Sequence of chain 15.C:
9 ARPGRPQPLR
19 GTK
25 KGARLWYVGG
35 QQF

Sequence of chain 15.A:
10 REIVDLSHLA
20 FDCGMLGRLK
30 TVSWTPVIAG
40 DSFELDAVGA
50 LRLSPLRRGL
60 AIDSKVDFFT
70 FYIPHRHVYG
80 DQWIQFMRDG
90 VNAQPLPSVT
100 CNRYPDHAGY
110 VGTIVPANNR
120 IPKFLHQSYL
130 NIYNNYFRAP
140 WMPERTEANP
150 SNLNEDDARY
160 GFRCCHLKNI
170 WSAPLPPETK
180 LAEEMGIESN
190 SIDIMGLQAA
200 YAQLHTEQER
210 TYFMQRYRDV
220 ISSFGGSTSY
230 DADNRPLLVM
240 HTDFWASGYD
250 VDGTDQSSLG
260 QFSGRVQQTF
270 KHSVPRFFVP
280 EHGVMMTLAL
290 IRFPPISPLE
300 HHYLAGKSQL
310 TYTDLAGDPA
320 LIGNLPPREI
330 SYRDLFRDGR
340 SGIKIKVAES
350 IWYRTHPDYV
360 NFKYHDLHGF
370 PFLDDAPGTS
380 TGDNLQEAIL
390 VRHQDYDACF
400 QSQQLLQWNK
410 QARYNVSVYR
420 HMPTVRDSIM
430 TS

Binding-site contacts:
Ligand atom O3' contacts residue DC1 of chain 15.E at 3.3 Å.
Ligand atom N1 contacts residue ARG425 of chain 11.A at 3.6 Å (salt-bridge).
Ligand atom OP2 contacts residue ARG425 of chain 11.A at 3.8 Å.
Ligand atom C1' contacts residue DC1 of chain 15.E at 3.6 Å.
Ligand atom OP2 contacts residue THR423 of chain 11.A at 2.9 Å.
Ligand atom O3' contacts residue THR423 of chain 11.A at 3.8 Å.
Ligand atom C2' contacts residue DC1 of chain 15.E at 2.2 Å.
Ligand atom OP2 contacts residue DC1 of chain 15.H at 2.0 Å.
Ligand atom N1 contacts residue GLU208 of chain 15.A at 1.5 Å (salt-bridge).
Ligand atom C6 contacts residue GLU208 of chain 15.A at 2.6 Å.
Ligand atom C5' contacts residue DC1 of chain 15.H at 2.3 Å.
Ligand atom N3 contacts residue ARG425 of chain 11.A at 3.1 Å (salt-bridge).
Ligand atom N6 contacts residue GLU208 of chain 15.A at 3.4 Å (salt-bridge).
Ligand atom C3' contacts residue DC1 of chain 15.E at 2.9 Å.
Ligand atom C4 contacts residue ARG425 of chain 11.A at 3.6 Å.
Ligand atom O5' contacts residue ARG28 of chain 15.C at 3.4 Å.
Ligand atom C4 contacts residue GLU208 of chain 15.A at 3.4 Å.
Ligand atom O5' contacts residue TYR31 of chain 15.C at 3.4 Å (h-bond).
Ligand atom C2 contacts residue PHE212 of chain 15.A at 3.8 Å (hydrophobic).
Ligand atom N3 contacts residue PHE212 of chain 15.A at 2.9 Å.
Ligand atom O3' contacts residue ARG425 of chain 11.A at 3.8 Å.
Ligand atom OP1 contacts residue ARG28 of chain 15.C at 3.2 Å (salt-bridge).
Ligand atom O3' contacts residue ARG28 of chain 15.C at 3.5 Å (salt-bridge).
Ligand atom C1' contacts residue PHE212 of chain 15.A at 3.5 Å (hydrophobic).
Ligand atom C2 contacts residue GLU208 of chain 15.A at 1.6 Å.
Ligand atom C5' contacts residue ARG28 of chain 15.C at 3.1 Å.
Ligand atom O5' contacts residue DC1 of chain 15.H at 2.6 Å.
Ligand atom C4' contacts residue DC1 of chain 15.H at 2.8 Å.
Ligand atom OP1 contacts residue GLY34 of chain 15.C at 3.8 Å.
Ligand atom C5' contacts residue TYR31 of chain 15.C at 2.9 Å (hydrophobic).
Ligand atom O5' contacts residue ARG425 of chain 11.A at 2.8 Å.
Ligand atom O4' contacts residue ARG425 of chain 11.A at 3.7 Å.
Ligand atom N3 contacts residue GLU208 of chain 15.A at 2.7 Å (salt-bridge).
Ligand atom P contacts residue DC1 of chain 15.H at 2.5 Å.
Ligand atom C2 contacts residue ARG425 of chain 11.A at 3.1 Å.
Ligand atom O4' contacts residue PHE212 of chain 15.A at 3.4 Å.
Ligand atom OP2 contacts residue ASP426 of chain 11.A at 2.8 Å (salt-bridge).
Ligand atom C1' contacts residue ALA27 of chain 15.C at 3.8 Å (hydrophobic).
Ligand atom C5 contacts residue GLU208 of chain 15.A at 3.4 Å.
Ligand atom P contacts residue ARG425 of chain 11.A at 3.5 Å.

The small molecule below binds the protein below.
Small molecule (SMILES): Nc1ncnc2c1N1CN2[C@H]2C[C@]3(OP3(O)(O)OC[C@H]3OCC[C@@H]3O[P](=O)(O)OC[C@H]3O[C@@H]1C[C@@H]3O)[C@@H](CO[P](=O)(O)O[C@H]1CCO[C@@H]1COP(=O)=O)O2

Sequence of chain 11.A:
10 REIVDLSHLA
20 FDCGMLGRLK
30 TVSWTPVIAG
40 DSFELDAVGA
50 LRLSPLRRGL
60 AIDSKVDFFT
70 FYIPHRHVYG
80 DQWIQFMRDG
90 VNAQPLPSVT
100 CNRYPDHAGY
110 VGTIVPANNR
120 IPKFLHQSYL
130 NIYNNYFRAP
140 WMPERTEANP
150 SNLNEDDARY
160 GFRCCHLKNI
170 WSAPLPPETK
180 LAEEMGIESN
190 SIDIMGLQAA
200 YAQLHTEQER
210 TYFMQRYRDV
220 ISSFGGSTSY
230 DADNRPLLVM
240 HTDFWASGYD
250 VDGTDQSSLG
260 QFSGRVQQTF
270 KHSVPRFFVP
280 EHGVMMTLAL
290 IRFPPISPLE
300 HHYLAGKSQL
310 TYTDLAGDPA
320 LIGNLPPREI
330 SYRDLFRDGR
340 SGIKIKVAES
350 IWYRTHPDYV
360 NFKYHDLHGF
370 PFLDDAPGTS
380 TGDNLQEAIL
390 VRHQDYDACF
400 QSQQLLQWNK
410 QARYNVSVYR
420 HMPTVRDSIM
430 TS